Binding-site contacts:
Ligand atom O5 contacts residue ASN671 of chain 1.A at 2.4 Å (h-bond).
Ligand atom N2 contacts residue ASN671 of chain 1.A at 2.8 Å (h-bond).
Ligand atom C8 contacts residue LYS40 of chain 1.C at 4.0 Å.
Ligand atom C5 contacts residue ASN671 of chain 1.A at 3.7 Å.
Ligand atom O7 contacts residue ASN671 of chain 1.A at 3.6 Å.
Ligand atom C4 contacts residue ASN671 of chain 1.A at 4.2 Å.
Ligand atom C3 contacts residue ASN671 of chain 1.A at 3.8 Å.
Ligand atom C8 contacts residue ASN671 of chain 1.A at 4.4 Å.
Ligand atom C7 contacts residue ASN671 of chain 1.A at 3.4 Å.
Ligand atom C1 contacts residue ASN671 of chain 1.A at 1.5 Å.
Ligand atom C2 contacts residue ASN671 of chain 1.A at 2.5 Å.

Sequence of chain 1.A:
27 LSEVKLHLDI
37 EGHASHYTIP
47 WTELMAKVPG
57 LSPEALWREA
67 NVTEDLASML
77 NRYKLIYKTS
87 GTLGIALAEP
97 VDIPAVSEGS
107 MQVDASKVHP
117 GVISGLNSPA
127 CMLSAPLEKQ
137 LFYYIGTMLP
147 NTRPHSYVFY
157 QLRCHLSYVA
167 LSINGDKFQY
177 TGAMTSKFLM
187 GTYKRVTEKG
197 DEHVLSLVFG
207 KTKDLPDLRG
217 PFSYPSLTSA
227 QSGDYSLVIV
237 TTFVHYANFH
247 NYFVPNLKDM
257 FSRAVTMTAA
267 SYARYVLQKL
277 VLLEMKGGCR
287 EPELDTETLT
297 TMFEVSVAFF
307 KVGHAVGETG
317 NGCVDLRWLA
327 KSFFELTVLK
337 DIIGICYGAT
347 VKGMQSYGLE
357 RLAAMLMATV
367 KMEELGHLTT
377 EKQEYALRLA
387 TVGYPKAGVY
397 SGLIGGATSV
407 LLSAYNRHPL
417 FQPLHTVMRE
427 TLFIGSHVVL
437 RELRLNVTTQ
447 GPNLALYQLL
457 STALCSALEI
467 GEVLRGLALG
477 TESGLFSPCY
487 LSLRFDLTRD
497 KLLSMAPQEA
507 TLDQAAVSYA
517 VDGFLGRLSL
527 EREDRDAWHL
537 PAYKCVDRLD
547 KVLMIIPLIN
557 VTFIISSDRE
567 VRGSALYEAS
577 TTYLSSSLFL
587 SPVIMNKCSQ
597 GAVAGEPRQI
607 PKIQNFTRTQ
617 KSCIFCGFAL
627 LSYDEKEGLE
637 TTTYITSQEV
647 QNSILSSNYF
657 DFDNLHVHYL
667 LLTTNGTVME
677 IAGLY

A protein and the small-molecule ligand that binds it are described below.
Small molecule (SMILES): CC(=O)N[C@@H]1[C@@H](O)[C@H](O)[C@@H](CO)O[C@H]1O

Sequence of chain 1.C:
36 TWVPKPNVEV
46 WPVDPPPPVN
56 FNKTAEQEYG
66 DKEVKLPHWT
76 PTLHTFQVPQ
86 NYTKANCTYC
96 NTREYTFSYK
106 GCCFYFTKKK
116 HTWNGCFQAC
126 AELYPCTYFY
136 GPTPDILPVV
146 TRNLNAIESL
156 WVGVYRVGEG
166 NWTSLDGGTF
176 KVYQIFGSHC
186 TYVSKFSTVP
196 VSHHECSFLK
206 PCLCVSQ